Binding-site contacts:
Ligand atom C contacts residue PRO59 of chain 1.B at 3.9 Å (hydrophobic).
Ligand atom OXT contacts residue GLY58 of chain 1.B at 3.4 Å.
Ligand atom O contacts residue PRO59 of chain 1.B at 3.9 Å.
Ligand atom C contacts residue ILE56 of chain 1.B at 4.2 Å (hydrophobic).
Ligand atom CA contacts residue GLY58 of chain 1.B at 4.1 Å.
Ligand atom O contacts residue GLN46 of chain 1.B at 4.5 Å.
Ligand atom C contacts residue GLY58 of chain 1.B at 3.4 Å.
Ligand atom C contacts residue LYS60 of chain 1.B at 3.6 Å.
Ligand atom N contacts residue GLN46 of chain 1.B at 3.7 Å.
Ligand atom CA contacts residue ASP54 of chain 1.B at 3.7 Å.
Ligand atom N contacts residue ILE56 of chain 1.B at 3.0 Å (h-bond).
Ligand atom O contacts residue ILE56 of chain 1.B at 3.6 Å (h-bond).
Ligand atom N contacts residue ASP54 of chain 1.B at 2.8 Å (salt-bridge).
Ligand atom OXT contacts residue THR61 of chain 1.B at 4.0 Å.
Ligand atom N contacts residue THR61 of chain 1.B at 4.1 Å.
Ligand atom C contacts residue THR61 of chain 1.B at 3.9 Å.
Ligand atom OXT contacts residue PRO59 of chain 1.B at 3.3 Å (h-bond).
Ligand atom N contacts residue GLY58 of chain 1.B at 4.3 Å.
Ligand atom OXT contacts residue LYS60 of chain 1.B at 2.9 Å (salt-bridge).
Ligand atom O contacts residue LYS60 of chain 1.B at 3.6 Å (salt-bridge).
Ligand atom O contacts residue ALA57 of chain 1.B at 4.2 Å.
Ligand atom O contacts residue GLY58 of chain 1.B at 3.0 Å (h-bond).
Ligand atom O contacts residue THR61 of chain 1.B at 2.8 Å (h-bond).
Ligand atom CA contacts residue ILE56 of chain 1.B at 3.9 Å (hydrophobic).

The small molecule below binds the protein below.
Small molecule (SMILES): NCC(=O)O

Sequence of chain 1.B:
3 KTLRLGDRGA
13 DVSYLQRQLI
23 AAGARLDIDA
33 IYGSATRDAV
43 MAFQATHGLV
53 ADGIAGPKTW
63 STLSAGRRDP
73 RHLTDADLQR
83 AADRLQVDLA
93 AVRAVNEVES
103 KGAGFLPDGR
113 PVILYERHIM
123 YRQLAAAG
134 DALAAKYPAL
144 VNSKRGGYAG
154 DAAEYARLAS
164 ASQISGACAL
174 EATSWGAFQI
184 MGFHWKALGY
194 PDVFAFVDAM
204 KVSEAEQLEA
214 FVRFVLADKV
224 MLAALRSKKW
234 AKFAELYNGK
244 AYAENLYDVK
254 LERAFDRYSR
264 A